Sequence of chain 1.B:
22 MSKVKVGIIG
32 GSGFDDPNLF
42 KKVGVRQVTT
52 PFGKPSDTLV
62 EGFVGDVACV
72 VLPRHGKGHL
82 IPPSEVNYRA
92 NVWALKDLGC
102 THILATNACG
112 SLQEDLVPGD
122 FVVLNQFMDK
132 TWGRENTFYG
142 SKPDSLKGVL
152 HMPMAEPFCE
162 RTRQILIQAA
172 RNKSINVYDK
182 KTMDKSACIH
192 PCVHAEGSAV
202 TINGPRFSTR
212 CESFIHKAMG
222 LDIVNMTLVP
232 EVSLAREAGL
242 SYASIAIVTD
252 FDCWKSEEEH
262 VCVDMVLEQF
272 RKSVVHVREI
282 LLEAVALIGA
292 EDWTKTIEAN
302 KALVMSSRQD

The small molecule below binds the protein below.
Small molecule (SMILES): Nc1ncnc2[nH]cnc12

Binding-site contacts:
Ligand atom C5 contacts residue VAL225 of chain 1.B at 3.9 Å (hydrophobic).
Ligand atom N7 contacts residue VAL267 of chain 1.B at 3.7 Å.
Ligand atom N6 contacts residue ASP253 of chain 1.B at 2.9 Å (salt-bridge).
Ligand atom N6 contacts residue VAL225 of chain 1.B at 3.8 Å.
Ligand atom C8 contacts residue ALA109 of chain 1.B at 3.7 Å (hydrophobic).
Ligand atom C2 contacts residue VAL225 of chain 1.B at 3.6 Å (hydrophobic).
Ligand atom C5 contacts residue GLY111 of chain 1.B at 3.6 Å.
Ligand atom N7 contacts residue THR250 of chain 1.B at 3.7 Å.
Ligand atom C5 contacts residue CYS110 of chain 1.B at 3.8 Å (hydrophobic).
Ligand atom C6 contacts residue ASP253 of chain 1.B at 3.9 Å.
Ligand atom C6 contacts residue VAL225 of chain 1.B at 3.8 Å (hydrophobic).
Ligand atom N9 contacts residue CYS110 of chain 1.B at 3.7 Å.
Ligand atom N6 contacts residue VAL262 of chain 1.B at 3.8 Å.
Ligand atom N3 contacts residue VAL225 of chain 1.B at 3.7 Å.
Ligand atom C5 contacts residue ASP251 of chain 1.B at 3.9 Å.
Ligand atom C2 contacts residue ASN226 of chain 1.B at 3.7 Å.
Ligand atom N6 contacts residue ASP251 of chain 1.B at 3.0 Å (salt-bridge).
Ligand atom C4 contacts residue PHE208 of chain 1.B at 3.8 Å (hydrophobic).
Ligand atom C8 contacts residue ASP251 of chain 1.B at 3.6 Å.
Ligand atom N6 contacts residue GLY111 of chain 1.B at 3.7 Å.
Ligand atom C2 contacts residue MET227 of chain 1.B at 3.9 Å (hydrophobic).
Ligand atom N3 contacts residue MET227 of chain 1.B at 3.5 Å.
Ligand atom C6 contacts residue PHE208 of chain 1.B at 3.7 Å (hydrophobic).
Ligand atom N3 contacts residue ASN226 of chain 1.B at 3.4 Å.
Ligand atom C8 contacts residue THR250 of chain 1.B at 3.6 Å.
Ligand atom N7 contacts residue VAL262 of chain 1.B at 4.0 Å.
Ligand atom N1 contacts residue PHE208 of chain 1.B at 3.8 Å.
Ligand atom C6 contacts residue GLY111 of chain 1.B at 3.8 Å.
Ligand atom C8 contacts residue VAL267 of chain 1.B at 3.7 Å (hydrophobic).
Ligand atom C6 contacts residue ASP251 of chain 1.B at 4.0 Å.
Ligand atom C5 contacts residue PHE208 of chain 1.B at 3.7 Å (hydrophobic).
Ligand atom C4 contacts residue VAL225 of chain 1.B at 3.8 Å (hydrophobic).
Ligand atom N7 contacts residue CYS110 of chain 1.B at 3.4 Å.
Ligand atom N1 contacts residue ASP253 of chain 1.B at 3.9 Å.
Ligand atom C8 contacts residue CYS110 of chain 1.B at 3.5 Å (hydrophobic).
Ligand atom C4 contacts residue CYS110 of chain 1.B at 4.0 Å (hydrophobic).
Ligand atom N7 contacts residue GLY111 of chain 1.B at 3.5 Å (h-bond).
Ligand atom N9 contacts residue ALA109 of chain 1.B at 3.4 Å (h-bond).
Ligand atom N1 contacts residue VAL225 of chain 1.B at 3.6 Å.
Ligand atom N7 contacts residue ASP251 of chain 1.B at 2.8 Å (salt-bridge).